Sequence of chain 1.B:
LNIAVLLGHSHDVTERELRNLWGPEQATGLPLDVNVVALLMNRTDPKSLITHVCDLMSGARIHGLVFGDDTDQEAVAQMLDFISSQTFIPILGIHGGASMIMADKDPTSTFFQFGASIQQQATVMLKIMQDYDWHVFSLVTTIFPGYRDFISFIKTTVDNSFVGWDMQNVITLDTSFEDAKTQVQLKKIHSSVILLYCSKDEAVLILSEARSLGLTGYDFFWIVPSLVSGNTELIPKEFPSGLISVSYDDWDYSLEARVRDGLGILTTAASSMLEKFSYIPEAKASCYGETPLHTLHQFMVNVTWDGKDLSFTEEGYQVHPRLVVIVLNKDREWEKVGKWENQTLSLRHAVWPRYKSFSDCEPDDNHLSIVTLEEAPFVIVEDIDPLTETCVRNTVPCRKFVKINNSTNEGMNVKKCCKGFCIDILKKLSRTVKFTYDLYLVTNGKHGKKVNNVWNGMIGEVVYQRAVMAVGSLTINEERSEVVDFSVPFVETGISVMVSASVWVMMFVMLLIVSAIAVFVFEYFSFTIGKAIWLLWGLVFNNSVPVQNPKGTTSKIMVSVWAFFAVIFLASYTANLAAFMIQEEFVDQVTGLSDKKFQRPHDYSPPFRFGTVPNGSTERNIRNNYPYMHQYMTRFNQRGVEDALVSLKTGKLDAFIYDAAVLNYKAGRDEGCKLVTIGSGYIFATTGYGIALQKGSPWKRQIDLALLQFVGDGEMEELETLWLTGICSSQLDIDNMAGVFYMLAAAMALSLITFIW

Binding-site contacts:
Ligand atom C7 contacts residue PRO686 of chain 1.B at 4.4 Å (hydrophobic).
Ligand atom O7 contacts residue ASN687 of chain 1.B at 3.8 Å.
Ligand atom C2 contacts residue ASN687 of chain 1.B at 2.5 Å.
Ligand atom N2 contacts residue ASN687 of chain 1.B at 2.9 Å (h-bond).
Ligand atom C5 contacts residue ASN687 of chain 1.B at 3.7 Å.
Ligand atom O7 contacts residue PRO686 of chain 1.B at 4.3 Å.
Ligand atom C4 contacts residue ASN687 of chain 1.B at 4.2 Å.
Ligand atom C8 contacts residue ASN687 of chain 1.B at 3.6 Å.
Ligand atom C3 contacts residue ASN687 of chain 1.B at 3.8 Å.
Ligand atom C1 contacts residue ASN687 of chain 1.B at 1.4 Å.
Ligand atom C8 contacts residue LYS484 of chain 1.B at 3.2 Å.
Ligand atom C8 contacts residue PRO686 of chain 1.B at 3.7 Å (hydrophobic).
Ligand atom O5 contacts residue ASN687 of chain 1.B at 2.4 Å (h-bond).
Ligand atom O6 contacts residue VAL489 of chain 1.B at 4.4 Å.
Ligand atom C7 contacts residue ASN687 of chain 1.B at 3.2 Å.

This small molecule binds to this protein.
Small molecule (SMILES): CC(=O)N[C@H]1[C@H](O[C@H]2[C@H](O)[C@@H](NC(C)=O)CO[C@@H]2CO)O[C@H](CO)[C@@H](O)[C@@H]1O